Binding-site contacts:
Ligand atom C5 contacts residue PRO217 of chain 1.HA at 3.8 Å (hydrophobic).
Ligand atom N9 contacts residue ASN426 of chain 1.GA at 4.1 Å.
Ligand atom N6 contacts residue PRO432 of chain 1.HA at 4.0 Å.
Ligand atom N1 contacts residue PRO217 of chain 1.HA at 4.1 Å.
Ligand atom P contacts residue ASP425 of chain 1.GA at 3.7 Å.
Ligand atom N7 contacts residue ASN426 of chain 1.GA at 3.5 Å (h-bond).
Ligand atom O2P contacts residue HIS427 of chain 1.GA at 3.1 Å.
Ligand atom C6 contacts residue SER431 of chain 1.HA at 3.8 Å.
Ligand atom O4' contacts residue HIS429 of chain 1.HA at 4.0 Å.
Ligand atom O4' contacts residue ASN426 of chain 1.GA at 4.0 Å.
Ligand atom C2 contacts residue GLY438 of chain 1.HA at 3.9 Å.
Ligand atom N7 contacts residue SER431 of chain 1.HA at 3.8 Å.
Ligand atom O2P contacts residue ASN426 of chain 1.GA at 3.3 Å.
Ligand atom C8 contacts residue ASP425 of chain 1.GA at 4.1 Å.
Ligand atom C2' contacts residue PRO430 of chain 1.HA at 3.5 Å (hydrophobic).
Ligand atom N6 contacts residue PRO430 of chain 1.HA at 4.1 Å.
Ligand atom O2P contacts residue ASP425 of chain 1.GA at 3.2 Å (salt-bridge).
Ligand atom N1 contacts residue GLY438 of chain 1.HA at 3.7 Å.
Ligand atom C3' contacts residue HIS429 of chain 1.HA at 3.7 Å.
Ligand atom C2 contacts residue PRO430 of chain 1.HA at 3.8 Å (hydrophobic).
Ligand atom N6 contacts residue GLY438 of chain 1.HA at 4.2 Å.
Ligand atom C2 contacts residue PRO217 of chain 1.HA at 3.8 Å (hydrophobic).
Ligand atom C4' contacts residue HIS429 of chain 1.HA at 3.9 Å.
Ligand atom C5' contacts residue HIS427 of chain 1.GA at 4.0 Å.
Ligand atom C2' contacts residue HIS429 of chain 1.HA at 3.7 Å.
Ligand atom N3 contacts residue PRO430 of chain 1.HA at 4.1 Å.
Ligand atom N3 contacts residue PRO217 of chain 1.HA at 3.9 Å.
Ligand atom N6 contacts residue SER431 of chain 1.HA at 3.3 Å.
Ligand atom N7 contacts residue ASN408 of chain 1.HA at 3.5 Å (h-bond).
Ligand atom C5' contacts residue HIS429 of chain 1.HA at 3.1 Å.
Ligand atom C5 contacts residue SER431 of chain 1.HA at 4.0 Å.
Ligand atom N9 contacts residue PRO217 of chain 1.HA at 4.2 Å.
Ligand atom C6 contacts residue PRO430 of chain 1.HA at 3.7 Å (hydrophobic).
Ligand atom C8 contacts residue ASN426 of chain 1.GA at 3.0 Å.
Ligand atom O5' contacts residue HIS429 of chain 1.HA at 4.2 Å.
Ligand atom C4 contacts residue PRO217 of chain 1.HA at 3.8 Å (hydrophobic).
Ligand atom N6 contacts residue ASN408 of chain 1.HA at 3.9 Å.
Ligand atom N1 contacts residue PRO430 of chain 1.HA at 3.5 Å (h-bond).
Ligand atom C6 contacts residue PRO217 of chain 1.HA at 4.0 Å (hydrophobic).
Ligand atom N6 contacts residue GLY436 of chain 1.HA at 3.8 Å.

Sequence of chain 1.HA:
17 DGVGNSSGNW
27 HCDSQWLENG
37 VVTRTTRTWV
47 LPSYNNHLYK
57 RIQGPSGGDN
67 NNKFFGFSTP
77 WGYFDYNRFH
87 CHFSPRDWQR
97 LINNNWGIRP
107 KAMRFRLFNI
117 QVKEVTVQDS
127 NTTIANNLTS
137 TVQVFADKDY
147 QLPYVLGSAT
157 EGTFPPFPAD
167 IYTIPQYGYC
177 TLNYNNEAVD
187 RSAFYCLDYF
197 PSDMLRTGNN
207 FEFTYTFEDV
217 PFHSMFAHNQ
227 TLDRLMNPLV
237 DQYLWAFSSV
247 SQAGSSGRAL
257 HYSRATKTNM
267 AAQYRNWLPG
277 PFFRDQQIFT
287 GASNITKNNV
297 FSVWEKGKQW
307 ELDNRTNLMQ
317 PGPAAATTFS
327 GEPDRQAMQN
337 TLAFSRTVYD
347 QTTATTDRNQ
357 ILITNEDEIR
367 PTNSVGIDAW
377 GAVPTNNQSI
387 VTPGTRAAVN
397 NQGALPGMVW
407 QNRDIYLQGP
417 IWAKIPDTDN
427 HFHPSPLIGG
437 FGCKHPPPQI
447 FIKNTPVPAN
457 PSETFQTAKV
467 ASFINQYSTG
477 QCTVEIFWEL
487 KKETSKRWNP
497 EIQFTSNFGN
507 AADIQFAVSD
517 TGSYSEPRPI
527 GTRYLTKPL

This protein binds this small molecule.
Small molecule (SMILES): Nc1ncnc2c1ncn2[C@H]1C[C@H](O)[C@@H](COP(=O)(O)O)O1

Sequence of chain 1.GA:
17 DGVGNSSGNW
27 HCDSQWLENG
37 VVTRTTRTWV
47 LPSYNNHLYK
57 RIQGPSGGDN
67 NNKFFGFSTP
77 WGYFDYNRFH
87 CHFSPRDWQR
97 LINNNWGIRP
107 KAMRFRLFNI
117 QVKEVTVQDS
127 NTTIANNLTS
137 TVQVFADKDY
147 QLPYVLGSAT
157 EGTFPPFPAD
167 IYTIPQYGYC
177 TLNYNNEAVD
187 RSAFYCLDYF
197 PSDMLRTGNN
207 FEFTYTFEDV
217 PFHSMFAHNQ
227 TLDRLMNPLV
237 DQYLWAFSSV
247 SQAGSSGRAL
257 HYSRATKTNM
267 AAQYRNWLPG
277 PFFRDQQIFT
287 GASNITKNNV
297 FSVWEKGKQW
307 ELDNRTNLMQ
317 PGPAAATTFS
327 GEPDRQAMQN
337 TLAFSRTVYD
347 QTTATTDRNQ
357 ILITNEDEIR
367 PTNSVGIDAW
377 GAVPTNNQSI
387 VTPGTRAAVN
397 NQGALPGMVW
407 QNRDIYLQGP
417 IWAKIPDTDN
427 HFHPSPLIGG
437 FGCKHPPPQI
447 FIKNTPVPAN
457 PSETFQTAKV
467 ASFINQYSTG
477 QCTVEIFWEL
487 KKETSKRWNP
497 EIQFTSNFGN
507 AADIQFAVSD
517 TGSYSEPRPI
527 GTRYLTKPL